Binding-site contacts:
Ligand atom C3' contacts residue ASP131 of chain 1.E at 3.4 Å.
Ligand atom C8 contacts residue ILE193 of chain 1.E at 3.5 Å (hydrophobic).
Ligand atom C2' contacts residue GLN56 of chain 1.E at 3.6 Å.
Ligand atom O2' contacts residue ASP133 of chain 1.E at 3.5 Å.
Ligand atom N9 contacts residue LEU185 of chain 1.E at 3.7 Å.
Ligand atom N3 contacts residue ILE132 of chain 1.E at 3.3 Å (h-bond).
Ligand atom C4' contacts residue ASP131 of chain 1.E at 3.3 Å.
Ligand atom N3 contacts residue ASP131 of chain 1.E at 3.7 Å.
Ligand atom S5' contacts residue ASP184 of chain 1.E at 3.4 Å (salt-bridge).
Ligand atom N6 contacts residue ILE193 of chain 1.E at 3.0 Å (h-bond).
Ligand atom CS contacts residue TER1 of chain 1.V at 3.7 Å.
Ligand atom C2 contacts residue GLY164 of chain 1.E at 3.5 Å.
Ligand atom C1' contacts residue ASP131 of chain 1.E at 3.5 Å.
Ligand atom O4' contacts residue LEU185 of chain 1.E at 3.7 Å.
Ligand atom N1 contacts residue GLY164 of chain 1.E at 2.8 Å (h-bond).
Ligand atom S5' contacts residue GLY109 of chain 1.E at 3.7 Å.
Ligand atom C5' contacts residue ASP184 of chain 1.E at 3.2 Å.
Ligand atom C5' contacts residue THR186 of chain 1.E at 3.7 Å.
Ligand atom C6 contacts residue ASP163 of chain 1.E at 3.7 Å.
Ligand atom O2' contacts residue ILE132 of chain 1.E at 3.6 Å.
Ligand atom C2 contacts residue ILE132 of chain 1.E at 3.5 Å (hydrophobic).
Ligand atom N1 contacts residue ASP163 of chain 1.E at 3.5 Å (salt-bridge).
Ligand atom C2' contacts residue ASP131 of chain 1.E at 3.5 Å.
Ligand atom O3' contacts residue VAL136 of chain 1.E at 3.3 Å.
Ligand atom O3' contacts residue ASP131 of chain 1.E at 2.7 Å (salt-bridge).
Ligand atom C5 contacts residue LEU185 of chain 1.E at 3.6 Å (hydrophobic).
Ligand atom N7 contacts residue ALA194 of chain 1.E at 3.7 Å.
Ligand atom O4' contacts residue THR186 of chain 1.E at 3.6 Å.
Ligand atom N7 contacts residue ILE193 of chain 1.E at 3.5 Å (h-bond).
Ligand atom C8 contacts residue THR186 of chain 1.E at 3.4 Å.
Ligand atom S5' contacts residue GLY110 of chain 1.E at 3.6 Å.
Ligand atom S5' contacts residue TER1 of chain 1.V at 3.3 Å.
Ligand atom O2' contacts residue ASP131 of chain 1.E at 2.5 Å (salt-bridge).
Ligand atom N6 contacts residue ASP163 of chain 1.E at 2.9 Å (salt-bridge).
Ligand atom S5' contacts residue GLU111 of chain 1.E at 3.4 Å (salt-bridge).
Ligand atom C4 contacts residue LEU185 of chain 1.E at 3.5 Å (hydrophobic).
Ligand atom O2' contacts residue GLN56 of chain 1.E at 3.1 Å (h-bond).
Ligand atom N6 contacts residue LEU197 of chain 1.E at 3.2 Å.
Ligand atom CS contacts residue GLU111 of chain 1.E at 3.1 Å.
Ligand atom C4 contacts residue ILE132 of chain 1.E at 3.6 Å (hydrophobic).

This protein binds this small molecule.
Small molecule (SMILES): CSC[C@H]1O[C@@H](n2cnc3c(N)ncnc32)[C@H](O)[C@@H]1O

Sequence of chain 1.E:
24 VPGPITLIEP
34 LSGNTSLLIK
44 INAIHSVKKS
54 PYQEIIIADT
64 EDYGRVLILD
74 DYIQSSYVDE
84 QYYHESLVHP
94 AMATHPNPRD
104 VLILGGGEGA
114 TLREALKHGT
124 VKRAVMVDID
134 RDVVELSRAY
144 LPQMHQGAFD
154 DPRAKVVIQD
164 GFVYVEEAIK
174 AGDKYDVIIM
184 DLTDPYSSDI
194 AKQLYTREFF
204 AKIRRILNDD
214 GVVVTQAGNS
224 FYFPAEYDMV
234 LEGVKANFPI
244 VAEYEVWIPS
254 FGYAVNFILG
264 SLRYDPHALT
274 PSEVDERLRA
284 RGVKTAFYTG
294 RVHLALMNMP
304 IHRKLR